Sequence of chain 3.A:
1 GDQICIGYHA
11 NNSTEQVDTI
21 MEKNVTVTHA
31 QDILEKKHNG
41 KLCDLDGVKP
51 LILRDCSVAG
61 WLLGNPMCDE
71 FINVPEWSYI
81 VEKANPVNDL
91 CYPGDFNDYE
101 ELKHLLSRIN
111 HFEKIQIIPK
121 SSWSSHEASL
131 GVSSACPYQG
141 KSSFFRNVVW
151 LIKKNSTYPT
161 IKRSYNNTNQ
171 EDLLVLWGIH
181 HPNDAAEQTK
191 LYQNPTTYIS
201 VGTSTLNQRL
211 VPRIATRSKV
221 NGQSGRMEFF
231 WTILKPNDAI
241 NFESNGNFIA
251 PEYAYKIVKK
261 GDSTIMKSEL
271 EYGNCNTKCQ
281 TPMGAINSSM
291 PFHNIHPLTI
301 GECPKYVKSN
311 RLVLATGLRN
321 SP

The small molecule below binds the protein below.
Small molecule (SMILES): CC(=O)N[C@H]1[C@H](O[C@H]2[C@H](O)[C@@H](NC(C)=O)CO[C@@H]2CO[C@@H]2O[C@@H](C)[C@@H](O)[C@@H](O)[C@@H]2O)O[C@H](CO)[C@@H](O[C@@H]2O[C@H](CO)[C@@H](O)[C@H](O)[C@@H]2O)[C@@H]1O

Binding-site contacts:
Ligand atom C5 contacts residue ASN166 of chain 1.A at 3.6 Å.
Ligand atom C3 contacts residue ASN237 of chain 1.A at 4.0 Å.
Ligand atom C7 contacts residue ASN166 of chain 1.A at 4.1 Å.
Ligand atom C4 contacts residue ASN237 of chain 1.A at 4.2 Å.
Ligand atom C3 contacts residue ASN166 of chain 1.A at 3.8 Å.
Ligand atom N2 contacts residue ASN237 of chain 1.A at 3.2 Å (h-bond).
Ligand atom C6 contacts residue ASN237 of chain 1.A at 4.3 Å.
Ligand atom C7 contacts residue ASN237 of chain 1.A at 3.8 Å.
Ligand atom O5 contacts residue ASN166 of chain 1.A at 2.3 Å (h-bond).
Ligand atom C8 contacts residue SER218 of chain 3.A at 3.4 Å.
Ligand atom C1 contacts residue ASN237 of chain 1.A at 4.0 Å.
Ligand atom C2 contacts residue ASN237 of chain 1.A at 3.9 Å.
Ligand atom C8 contacts residue ASN237 of chain 1.A at 4.1 Å.
Ligand atom C4 contacts residue ASN166 of chain 1.A at 4.2 Å.
Ligand atom O5 contacts residue ASN237 of chain 1.A at 4.4 Å.
Ligand atom C8 contacts residue ASP238 of chain 1.A at 4.4 Å.
Ligand atom N2 contacts residue ASN166 of chain 1.A at 2.8 Å (h-bond).
Ligand atom O7 contacts residue ASN237 of chain 1.A at 3.5 Å (h-bond).
Ligand atom C2 contacts residue ASN166 of chain 1.A at 2.5 Å.
Ligand atom C5 contacts residue ASN237 of chain 1.A at 3.6 Å.
Ligand atom C1 contacts residue ASN166 of chain 1.A at 1.4 Å.
Ligand atom C8 contacts residue ALA239 of chain 1.A at 4.0 Å (hydrophobic).
Ligand atom O4 contacts residue ASN237 of chain 1.A at 4.1 Å.

Sequence of chain 1.A:
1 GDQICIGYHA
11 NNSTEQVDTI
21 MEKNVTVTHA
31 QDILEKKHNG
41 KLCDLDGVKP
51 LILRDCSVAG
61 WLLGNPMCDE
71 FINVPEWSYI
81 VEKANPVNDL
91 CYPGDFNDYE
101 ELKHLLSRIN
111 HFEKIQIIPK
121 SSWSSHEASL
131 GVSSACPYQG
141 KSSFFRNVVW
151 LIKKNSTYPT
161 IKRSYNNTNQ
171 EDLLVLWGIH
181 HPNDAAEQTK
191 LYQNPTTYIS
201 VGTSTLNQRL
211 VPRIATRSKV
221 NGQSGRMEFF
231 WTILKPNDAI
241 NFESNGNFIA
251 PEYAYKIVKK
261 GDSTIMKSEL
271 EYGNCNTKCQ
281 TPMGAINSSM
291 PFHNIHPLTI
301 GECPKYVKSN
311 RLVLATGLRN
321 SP